Binding-site contacts:
Ligand atom C5 contacts residue TYR28 of chain 1.B at 4.2 Å (hydrophobic).
Ligand atom C6 contacts residue TYR28 of chain 1.B at 4.3 Å (hydrophobic).
Ligand atom C3 contacts residue ASN61 of chain 1.B at 3.8 Å.
Ligand atom O5 contacts residue TYR28 of chain 1.B at 4.1 Å.
Ligand atom C2 contacts residue ASN61 of chain 1.B at 2.4 Å.
Ligand atom C1 contacts residue ASN61 of chain 1.B at 1.4 Å.
Ligand atom C5 contacts residue ASN61 of chain 1.B at 3.7 Å.
Ligand atom C8 contacts residue ASN30 of chain 1.B at 4.0 Å.
Ligand atom C1 contacts residue TYR28 of chain 1.B at 4.0 Å (hydrophobic).
Ligand atom N2 contacts residue ASN61 of chain 1.B at 2.9 Å (h-bond).
Ligand atom C7 contacts residue ASN61 of chain 1.B at 3.7 Å.
Ligand atom C4 contacts residue ASN61 of chain 1.B at 4.2 Å.
Ligand atom O5 contacts residue ASN61 of chain 1.B at 2.4 Å (h-bond).
Ligand atom O7 contacts residue ASN61 of chain 1.B at 4.0 Å.
Ligand atom O6 contacts residue TYR28 of chain 1.B at 3.7 Å.

This small molecule binds to this protein.
Small molecule (SMILES): CC(=O)N[C@@H]1[C@@H](O)[C@H](O)[C@@H](CO)O[C@H]1O

Sequence of chain 1.B:
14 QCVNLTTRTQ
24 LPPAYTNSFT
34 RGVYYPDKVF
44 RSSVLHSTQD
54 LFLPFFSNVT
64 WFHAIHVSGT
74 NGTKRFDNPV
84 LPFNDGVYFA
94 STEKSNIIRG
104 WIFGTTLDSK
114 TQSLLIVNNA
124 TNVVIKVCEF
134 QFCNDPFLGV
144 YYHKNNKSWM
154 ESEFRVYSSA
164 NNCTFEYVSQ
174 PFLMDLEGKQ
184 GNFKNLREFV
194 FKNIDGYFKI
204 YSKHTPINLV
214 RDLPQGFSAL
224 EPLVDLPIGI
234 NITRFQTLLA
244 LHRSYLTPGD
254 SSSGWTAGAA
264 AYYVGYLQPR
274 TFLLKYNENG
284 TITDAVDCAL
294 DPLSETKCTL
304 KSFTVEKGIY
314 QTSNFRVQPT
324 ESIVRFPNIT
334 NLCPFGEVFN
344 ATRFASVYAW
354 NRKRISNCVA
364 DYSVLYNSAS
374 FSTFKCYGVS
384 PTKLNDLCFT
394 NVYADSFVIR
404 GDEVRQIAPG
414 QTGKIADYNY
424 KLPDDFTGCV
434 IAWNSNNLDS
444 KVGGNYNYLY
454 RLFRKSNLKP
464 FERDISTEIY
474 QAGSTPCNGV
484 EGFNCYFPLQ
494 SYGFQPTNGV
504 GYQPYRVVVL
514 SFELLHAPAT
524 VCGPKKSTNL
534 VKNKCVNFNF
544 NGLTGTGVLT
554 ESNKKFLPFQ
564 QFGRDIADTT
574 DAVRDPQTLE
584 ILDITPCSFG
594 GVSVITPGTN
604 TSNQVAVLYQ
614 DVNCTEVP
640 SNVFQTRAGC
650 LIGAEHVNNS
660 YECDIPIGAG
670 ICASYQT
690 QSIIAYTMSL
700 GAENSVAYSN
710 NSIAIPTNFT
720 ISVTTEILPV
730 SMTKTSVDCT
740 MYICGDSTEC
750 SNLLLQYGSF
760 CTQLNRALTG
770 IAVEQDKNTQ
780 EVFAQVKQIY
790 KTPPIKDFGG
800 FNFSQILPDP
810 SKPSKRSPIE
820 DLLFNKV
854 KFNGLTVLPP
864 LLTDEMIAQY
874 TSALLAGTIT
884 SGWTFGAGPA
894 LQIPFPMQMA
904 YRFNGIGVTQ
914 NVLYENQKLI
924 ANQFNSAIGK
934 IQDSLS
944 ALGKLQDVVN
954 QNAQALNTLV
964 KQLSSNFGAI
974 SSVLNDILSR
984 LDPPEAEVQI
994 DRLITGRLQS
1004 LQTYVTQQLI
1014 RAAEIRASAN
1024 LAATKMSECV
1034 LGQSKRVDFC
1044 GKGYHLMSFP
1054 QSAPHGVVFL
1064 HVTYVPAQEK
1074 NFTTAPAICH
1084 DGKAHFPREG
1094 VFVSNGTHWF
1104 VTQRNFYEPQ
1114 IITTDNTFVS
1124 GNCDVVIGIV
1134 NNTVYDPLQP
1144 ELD